The protein below binds the small molecule below.
Small molecule (SMILES): CC(=O)N[C@@H]1[C@@H](O)[C@@H](O)[C@@H](CO)O[C@@H]1O

Sequence of chain 1.B:
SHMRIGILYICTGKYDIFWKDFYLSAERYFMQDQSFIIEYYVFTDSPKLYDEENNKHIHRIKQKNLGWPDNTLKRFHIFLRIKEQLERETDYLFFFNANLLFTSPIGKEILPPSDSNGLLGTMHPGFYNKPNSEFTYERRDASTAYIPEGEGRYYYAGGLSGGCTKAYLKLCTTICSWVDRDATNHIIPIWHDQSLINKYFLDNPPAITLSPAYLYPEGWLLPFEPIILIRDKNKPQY

Binding-site contacts:
Ligand atom C1 contacts residue HIS124 of chain 1.B at 3.5 Å.
Ligand atom C2 contacts residue HIS124 of chain 1.B at 3.6 Å.
Ligand atom O7 contacts residue HIS124 of chain 1.B at 4.3 Å.
Ligand atom O3 contacts residue GLN194 of chain 1.B at 3.5 Å (h-bond).
Ligand atom O6 contacts residue TRP191 of chain 1.B at 4.1 Å.
Ligand atom O4 contacts residue GLN194 of chain 1.B at 2.8 Å (h-bond).
Ligand atom C3 contacts residue GLN194 of chain 1.B at 4.1 Å.
Ligand atom C4 contacts residue TRP191 of chain 1.B at 4.1 Å (hydrophobic).
Ligand atom O4 contacts residue TRP191 of chain 1.B at 3.5 Å.
Ligand atom O5 contacts residue HIS124 of chain 1.B at 3.7 Å.
Ligand atom N2 contacts residue HIS124 of chain 1.B at 3.9 Å.
Ligand atom O6 contacts residue THR136 of chain 1.B at 3.9 Å.
Ligand atom O3 contacts residue TRP191 of chain 1.B at 4.1 Å.
Ligand atom C2 contacts residue GLN194 of chain 1.B at 4.0 Å.
Ligand atom N2 contacts residue GLN194 of chain 1.B at 4.3 Å.
Ligand atom O6 contacts residue PHE127 of chain 1.B at 3.8 Å.
Ligand atom C4 contacts residue GLN194 of chain 1.B at 4.0 Å.